This small molecule binds to this protein.
Small molecule (SMILES): Nc1ncnc2c1ncn2[C@@H]1O[C@@H](CSCCNC[C@@H]2Cc3ccc([N+](=O)[O-])cc3CN2)[C@@H](O)[C@H]1O

Sequence of chain 1.A:
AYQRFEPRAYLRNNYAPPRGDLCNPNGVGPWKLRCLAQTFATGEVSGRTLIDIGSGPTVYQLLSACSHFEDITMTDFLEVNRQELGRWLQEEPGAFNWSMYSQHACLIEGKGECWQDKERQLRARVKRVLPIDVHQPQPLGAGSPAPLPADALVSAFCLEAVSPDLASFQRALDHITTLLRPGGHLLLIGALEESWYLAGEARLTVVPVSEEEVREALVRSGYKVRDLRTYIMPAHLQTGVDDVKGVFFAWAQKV

Binding-site contacts:
Ligand atom C10 contacts residue PHE182 of chain 1.A at 2.8 Å (hydrophobic).
Ligand atom C13 contacts residue GLU219 of chain 1.A at 3.3 Å.
Ligand atom N14 contacts residue GLU219 of chain 1.A at 2.6 Å (salt-bridge).
Ligand atom C22 contacts residue PHE182 of chain 1.A at 3.5 Å (hydrophobic).
Ligand atom N11 contacts residue TYR222 of chain 1.A at 2.8 Å.
Ligand atom C25 contacts residue TYR35 of chain 1.A at 3.3 Å (hydrophobic).
Ligand atom N32 contacts residue ASP158 of chain 1.A at 2.9 Å (salt-bridge).
Ligand atom S08 contacts residue TYR35 of chain 1.A at 3.3 Å (h-bond).
Ligand atom C15 contacts residue GLU219 of chain 1.A at 2.8 Å.
Ligand atom N26 contacts residue VAL187 of chain 1.A at 3.5 Å.
Ligand atom C10 contacts residue ALA186 of chain 1.A at 3.5 Å (hydrophobic).
Ligand atom C27 contacts residue PHE102 of chain 1.A at 3.3 Å (hydrophobic).
Ligand atom C18 contacts residue PHE182 of chain 1.A at 3.5 Å (hydrophobic).
Ligand atom C10 contacts residue TYR222 of chain 1.A at 3.5 Å (hydrophobic).
Ligand atom C15 contacts residue ASP267 of chain 1.A at 3.3 Å.
Ligand atom S08 contacts residue TRS1 of chain 1.D at 2.3 Å (h-bond).
Ligand atom N11 contacts residue ALA186 of chain 1.A at 3.3 Å.
Ligand atom C07 contacts residue TRS1 of chain 1.D at 2.7 Å.
Ligand atom C30 contacts residue VAL187 of chain 1.A at 3.3 Å (hydrophobic).
Ligand atom C09 contacts residue TYR222 of chain 1.A at 2.8 Å (hydrophobic).
Ligand atom N32 contacts residue HIS160 of chain 1.A at 3.4 Å.
Ligand atom C09 contacts residue TYR35 of chain 1.A at 3.3 Å (hydrophobic).
Ligand atom N33 contacts residue ASP158 of chain 1.A at 3.5 Å.
Ligand atom O01 contacts residue ASP101 of chain 1.A at 2.8 Å (salt-bridge).
Ligand atom O01 contacts residue ASN106 of chain 1.A at 3.2 Å (h-bond).
Ligand atom O36 contacts residue ASP101 of chain 1.A at 2.6 Å (salt-bridge).
Ligand atom O01 contacts residue GLY81 of chain 1.A at 3.2 Å.
Ligand atom N29 contacts residue VAL187 of chain 1.A at 3.3 Å.
Ligand atom O36 contacts residue ASN106 of chain 1.A at 3.4 Å (h-bond).
Ligand atom C23 contacts residue TYR35 of chain 1.A at 3.4 Å (hydrophobic).
Ligand atom C04 contacts residue ASP101 of chain 1.A at 3.4 Å.
Ligand atom C28 contacts residue VAL187 of chain 1.A at 3.4 Å (hydrophobic).
Ligand atom N35 contacts residue CYS183 of chain 1.A at 3.5 Å (h-bond).
Ligand atom C28 contacts residue PHE102 of chain 1.A at 3.4 Å (hydrophobic).
Ligand atom N33 contacts residue VAL159 of chain 1.A at 3.1 Å (h-bond).
Ligand atom C07 contacts residue PHE182 of chain 1.A at 3.4 Å (hydrophobic).
Ligand atom O20 contacts residue PHE182 of chain 1.A at 3.5 Å.
Ligand atom O20 contacts residue LYS57 of chain 1.A at 2.7 Å (salt-bridge).
Ligand atom O36 contacts residue LEU103 of chain 1.A at 3.6 Å.
Ligand atom C12 contacts residue GLU219 of chain 1.A at 3.5 Å.